The protein below binds the small molecule below.
Small molecule (SMILES): CC(=O)N[C@@H]1[C@@H](O)[C@H](O)[C@@H](CO)O[C@H]1O

Binding-site contacts:
Ligand atom C3 contacts residue ASN655 of chain 1.A at 3.8 Å.
Ligand atom C5 contacts residue ASN655 of chain 1.A at 3.7 Å.
Ligand atom C8 contacts residue HIS653 of chain 1.A at 3.3 Å.
Ligand atom O7 contacts residue ASN655 of chain 1.A at 3.2 Å (h-bond).
Ligand atom C7 contacts residue HIS653 of chain 1.A at 4.5 Å.
Ligand atom C2 contacts residue ASN655 of chain 1.A at 2.5 Å.
Ligand atom C4 contacts residue ASN655 of chain 1.A at 4.2 Å.
Ligand atom O5 contacts residue ASN655 of chain 1.A at 2.3 Å (h-bond).
Ligand atom N2 contacts residue ASN655 of chain 1.A at 3.1 Å (h-bond).
Ligand atom C7 contacts residue ASN655 of chain 1.A at 3.4 Å.
Ligand atom C1 contacts residue ASN655 of chain 1.A at 1.4 Å.

Sequence of chain 1.A:
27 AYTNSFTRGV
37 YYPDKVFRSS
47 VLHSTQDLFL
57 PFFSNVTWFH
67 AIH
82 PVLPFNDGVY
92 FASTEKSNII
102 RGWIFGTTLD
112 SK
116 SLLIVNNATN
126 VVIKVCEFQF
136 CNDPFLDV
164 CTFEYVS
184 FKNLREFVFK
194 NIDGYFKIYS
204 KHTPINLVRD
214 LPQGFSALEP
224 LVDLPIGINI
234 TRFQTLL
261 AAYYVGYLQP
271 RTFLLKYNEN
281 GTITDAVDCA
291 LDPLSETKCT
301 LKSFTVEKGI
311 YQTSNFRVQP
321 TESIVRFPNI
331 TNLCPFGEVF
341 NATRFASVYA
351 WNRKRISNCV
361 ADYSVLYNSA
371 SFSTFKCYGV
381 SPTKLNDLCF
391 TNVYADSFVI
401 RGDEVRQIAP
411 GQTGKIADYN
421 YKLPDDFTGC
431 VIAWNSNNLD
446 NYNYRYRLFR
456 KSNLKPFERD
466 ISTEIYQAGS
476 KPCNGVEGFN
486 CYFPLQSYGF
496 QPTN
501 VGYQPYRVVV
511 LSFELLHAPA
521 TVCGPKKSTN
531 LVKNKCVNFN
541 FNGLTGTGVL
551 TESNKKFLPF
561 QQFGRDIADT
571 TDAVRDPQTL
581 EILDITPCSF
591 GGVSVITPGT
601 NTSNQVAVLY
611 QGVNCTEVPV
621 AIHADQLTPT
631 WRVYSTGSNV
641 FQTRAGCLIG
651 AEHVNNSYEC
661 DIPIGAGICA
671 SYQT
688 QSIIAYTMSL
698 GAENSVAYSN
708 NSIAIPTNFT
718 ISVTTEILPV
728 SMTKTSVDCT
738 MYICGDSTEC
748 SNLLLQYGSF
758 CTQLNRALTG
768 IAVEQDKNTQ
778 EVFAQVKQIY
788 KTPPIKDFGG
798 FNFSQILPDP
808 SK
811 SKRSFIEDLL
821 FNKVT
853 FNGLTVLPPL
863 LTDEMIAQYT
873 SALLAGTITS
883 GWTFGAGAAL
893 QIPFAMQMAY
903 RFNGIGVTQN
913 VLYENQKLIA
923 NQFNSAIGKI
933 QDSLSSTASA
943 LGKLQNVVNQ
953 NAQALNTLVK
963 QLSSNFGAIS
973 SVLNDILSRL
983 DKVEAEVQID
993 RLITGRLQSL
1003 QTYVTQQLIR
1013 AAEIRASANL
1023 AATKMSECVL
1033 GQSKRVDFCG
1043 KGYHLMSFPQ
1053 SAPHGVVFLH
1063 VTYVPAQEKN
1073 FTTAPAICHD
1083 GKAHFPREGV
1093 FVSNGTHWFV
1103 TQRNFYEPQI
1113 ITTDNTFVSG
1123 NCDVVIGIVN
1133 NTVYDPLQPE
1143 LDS